Sequence of chain 1.A:
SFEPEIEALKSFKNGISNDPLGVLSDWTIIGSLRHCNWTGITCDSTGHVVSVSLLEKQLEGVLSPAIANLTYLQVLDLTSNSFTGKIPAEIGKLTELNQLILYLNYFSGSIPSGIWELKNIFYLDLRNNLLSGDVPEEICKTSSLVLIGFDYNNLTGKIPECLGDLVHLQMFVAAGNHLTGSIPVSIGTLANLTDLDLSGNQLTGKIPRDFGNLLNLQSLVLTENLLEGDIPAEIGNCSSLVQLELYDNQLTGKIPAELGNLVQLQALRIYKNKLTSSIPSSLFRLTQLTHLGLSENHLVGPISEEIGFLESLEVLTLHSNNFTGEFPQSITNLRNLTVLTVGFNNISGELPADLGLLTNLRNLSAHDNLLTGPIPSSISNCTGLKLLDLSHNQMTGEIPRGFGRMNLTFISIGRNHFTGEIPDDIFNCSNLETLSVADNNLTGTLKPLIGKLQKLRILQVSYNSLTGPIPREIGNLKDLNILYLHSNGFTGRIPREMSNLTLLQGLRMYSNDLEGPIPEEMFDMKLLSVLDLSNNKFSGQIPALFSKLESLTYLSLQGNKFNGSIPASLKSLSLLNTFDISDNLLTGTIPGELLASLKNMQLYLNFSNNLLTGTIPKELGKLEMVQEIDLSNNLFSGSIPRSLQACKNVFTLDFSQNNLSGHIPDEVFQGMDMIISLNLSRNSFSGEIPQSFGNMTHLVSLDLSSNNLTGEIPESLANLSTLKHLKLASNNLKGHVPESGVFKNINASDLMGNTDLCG

Binding-site contacts:
Ligand atom C7 contacts residue HIS169 of chain 1.A at 4.1 Å.
Ligand atom O5 contacts residue ASN193 of chain 1.A at 2.4 Å (h-bond).
Ligand atom C6 contacts residue SO41 of chain 1.S at 3.8 Å.
Ligand atom O7 contacts residue HIS169 of chain 1.A at 3.7 Å.
Ligand atom O5 contacts residue SO41 of chain 1.S at 3.6 Å (h-bond).
Ligand atom C5 contacts residue ASN193 of chain 1.A at 3.7 Å.
Ligand atom C2 contacts residue ASN193 of chain 1.A at 2.3 Å.
Ligand atom C1 contacts residue ASN193 of chain 1.A at 1.4 Å.
Ligand atom O7 contacts residue ASN193 of chain 1.A at 3.8 Å.
Ligand atom C7 contacts residue ASN193 of chain 1.A at 3.1 Å.
Ligand atom C8 contacts residue HIS169 of chain 1.A at 3.5 Å.
Ligand atom C8 contacts residue ASN193 of chain 1.A at 3.7 Å.
Ligand atom C3 contacts residue ASN193 of chain 1.A at 3.6 Å.
Ligand atom C5 contacts residue SO41 of chain 1.S at 3.8 Å.
Ligand atom O7 contacts residue VAL168 of chain 1.A at 3.4 Å.
Ligand atom O6 contacts residue SO41 of chain 1.S at 3.2 Å (h-bond).
Ligand atom C4 contacts residue ASN193 of chain 1.A at 4.1 Å.
Ligand atom N2 contacts residue ASN193 of chain 1.A at 2.7 Å (h-bond).

A small-molecule ligand and the protein it binds are described below.
Small molecule (SMILES): CC(=O)N[C@@H]1[C@@H](O)[C@H](O)[C@@H](CO)O[C@H]1O